Sequence of chain 2.A:
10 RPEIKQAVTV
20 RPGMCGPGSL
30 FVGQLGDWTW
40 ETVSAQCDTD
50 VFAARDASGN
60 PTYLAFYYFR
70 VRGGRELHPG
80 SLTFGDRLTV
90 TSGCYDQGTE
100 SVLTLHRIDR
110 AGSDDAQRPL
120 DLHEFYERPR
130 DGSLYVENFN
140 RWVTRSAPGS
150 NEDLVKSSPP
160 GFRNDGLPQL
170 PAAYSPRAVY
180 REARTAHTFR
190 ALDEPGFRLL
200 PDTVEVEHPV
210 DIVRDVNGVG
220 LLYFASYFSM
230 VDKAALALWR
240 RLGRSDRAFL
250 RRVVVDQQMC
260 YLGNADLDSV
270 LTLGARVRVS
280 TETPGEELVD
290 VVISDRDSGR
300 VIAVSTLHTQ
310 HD

Binding-site contacts:
Ligand atom CS1 contacts residue PHE223 of chain 1.A at 3.8 Å (hydrophobic).
Ligand atom OP3 contacts residue LEU261 of chain 1.A at 2.7 Å (h-bond).
Ligand atom CP2 contacts residue TYR260 of chain 1.A at 3.8 Å (hydrophobic).
Ligand atom OS4 contacts residue ASN216 of chain 1.A at 3.4 Å (h-bond).
Ligand atom CS3 contacts residue TRP39 of chain 1.A at 3.4 Å (hydrophobic).
Ligand atom OS4 contacts residue PRO21 of chain 2.A at 3.2 Å.
Ligand atom CP1 contacts residue ASN263 of chain 1.A at 3.7 Å.
Ligand atom OS4 contacts residue PHE223 of chain 1.A at 3.7 Å.
Ligand atom CP3 contacts residue PHE65 of chain 1.A at 3.7 Å (hydrophobic).
Ligand atom OS5 contacts residue TYR222 of chain 1.A at 3.2 Å.
Ligand atom N contacts residue PHE223 of chain 1.A at 3.8 Å.
Ligand atom CP9 contacts residue LEU153 of chain 1.A at 3.5 Å (hydrophobic).
Ligand atom OS1 contacts residue PHE65 of chain 1.A at 3.0 Å (h-bond).
Ligand atom CP2 contacts residue PHE65 of chain 1.A at 3.7 Å (hydrophobic).
Ligand atom CP5 contacts residue TYR260 of chain 1.A at 3.3 Å (hydrophobic).
Ligand atom OP1 contacts residue ASN263 of chain 1.A at 2.9 Å (h-bond).
Ligand atom OS4 contacts residue PHE83 of chain 2.A at 3.5 Å.
Ligand atom OS1 contacts residue ALA64 of chain 1.A at 3.2 Å.
Ligand atom OS5 contacts residue ASN216 of chain 1.A at 2.8 Å (h-bond).
Ligand atom NP1 contacts residue TYR260 of chain 1.A at 3.7 Å.
Ligand atom CS3 contacts residue PHE65 of chain 1.A at 3.6 Å (hydrophobic).
Ligand atom CP5 contacts residue ASN263 of chain 1.A at 3.7 Å.
Ligand atom OS5 contacts residue LEU221 of chain 1.A at 3.5 Å (h-bond).
Ligand atom NP2 contacts residue LEU261 of chain 1.A at 3.3 Å (h-bond).
Ligand atom NP1 contacts residue PHE65 of chain 1.A at 2.9 Å (h-bond).
Ligand atom NS4 contacts residue ASN216 of chain 1.A at 3.1 Å (h-bond).
Ligand atom N contacts residue LEU221 of chain 1.A at 3.7 Å.
Ligand atom NP2 contacts residue GLY262 of chain 1.A at 3.7 Å.
Ligand atom CP5 contacts residue GLY262 of chain 1.A at 3.4 Å.
Ligand atom CP4 contacts residue TYR260 of chain 1.A at 3.7 Å (hydrophobic).
Ligand atom OS5 contacts residue PHE223 of chain 1.A at 2.8 Å (h-bond).
Ligand atom OS4 contacts residue TYR222 of chain 1.A at 3.4 Å.
Ligand atom NS4 contacts residue PHE223 of chain 1.A at 3.6 Å.
Ligand atom CS2 contacts residue PHE223 of chain 1.A at 3.7 Å (hydrophobic).
Ligand atom NP2 contacts residue TYR260 of chain 1.A at 3.1 Å (h-bond).
Ligand atom OP3 contacts residue TYR66 of chain 1.A at 3.3 Å.
Ligand atom OP2 contacts residue LEU153 of chain 1.A at 3.6 Å.
Ligand atom CP7 contacts residue LEU261 of chain 1.A at 3.3 Å (hydrophobic).
Ligand atom CP6 contacts residue LEU261 of chain 1.A at 3.4 Å (hydrophobic).
Ligand atom CP4 contacts residue PHE65 of chain 1.A at 3.6 Å (hydrophobic).

Sequence of chain 1.A:
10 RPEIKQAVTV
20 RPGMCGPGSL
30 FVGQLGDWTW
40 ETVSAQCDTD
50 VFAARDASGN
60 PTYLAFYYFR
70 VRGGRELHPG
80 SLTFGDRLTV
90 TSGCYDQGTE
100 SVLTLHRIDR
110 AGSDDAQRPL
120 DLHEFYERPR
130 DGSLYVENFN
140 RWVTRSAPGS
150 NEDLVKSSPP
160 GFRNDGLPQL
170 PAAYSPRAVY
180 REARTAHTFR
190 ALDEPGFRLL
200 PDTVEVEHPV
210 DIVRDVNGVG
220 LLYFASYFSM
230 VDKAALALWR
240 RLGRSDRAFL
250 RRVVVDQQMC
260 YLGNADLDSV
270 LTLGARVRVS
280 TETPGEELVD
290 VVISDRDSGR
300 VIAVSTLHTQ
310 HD

This small molecule binds to this protein.
Small molecule (SMILES): CC(C(=O)NCCNC(=O)CCNC(=O)[C@H](O)C(C)(C)COP(=O)(O)OP(=O)(O)OC[C@H]1O[C@@H](n2cnc3c(N)ncnc32)[C@H](O)[C@@H]1OP(=O)(O)O)=[N+]([O-])[O-]